Binding-site contacts:
Ligand atom O7 contacts residue VAL56 of chain 1.B at 2.8 Å (h-bond).
Ligand atom C1 contacts residue ALA32 of chain 1.B at 3.6 Å (hydrophobic).
Ligand atom C12 contacts residue ILE79 of chain 1.B at 3.6 Å (hydrophobic).
Ligand atom C3 contacts residue VAL152 of chain 1.B at 3.9 Å (hydrophobic).
Ligand atom C3 contacts residue THR150 of chain 1.B at 4.2 Å.
Ligand atom C2 contacts residue ALA32 of chain 1.B at 3.7 Å (hydrophobic).
Ligand atom C6 contacts residue ALA32 of chain 1.B at 4.2 Å (hydrophobic).
Ligand atom C12 contacts residue VAL105 of chain 1.B at 3.9 Å (hydrophobic).
Ligand atom C2 contacts residue ASP58 of chain 1.B at 3.2 Å.
Ligand atom O11 contacts residue ASN31 of chain 1.B at 4.1 Å.
Ligand atom C6 contacts residue GLU35 of chain 1.B at 3.8 Å.
Ligand atom C2 contacts residue THR150 of chain 1.B at 3.9 Å.
Ligand atom O10 contacts residue ASN31 of chain 1.B at 3.7 Å.
Ligand atom O8 contacts residue THR150 of chain 1.B at 3.2 Å (h-bond).
Ligand atom C9 contacts residue ASN31 of chain 1.B at 3.6 Å.
Ligand atom C5 contacts residue THR150 of chain 1.B at 4.1 Å.
Ligand atom O8 contacts residue ASP58 of chain 1.B at 2.6 Å (salt-bridge).
Ligand atom O8 contacts residue GLN57 of chain 1.B at 3.8 Å.
Ligand atom C4 contacts residue ASN31 of chain 1.B at 4.3 Å.
Ligand atom O8 contacts residue VAL56 of chain 1.B at 3.6 Å (h-bond).
Ligand atom C3 contacts residue VAL56 of chain 1.B at 3.9 Å (hydrophobic).
Ligand atom C12 contacts residue ASN31 of chain 1.B at 3.2 Å.
Ligand atom C1 contacts residue GLU35 of chain 1.B at 3.7 Å.
Ligand atom C4 contacts residue VAL152 of chain 1.B at 3.5 Å (hydrophobic).
Ligand atom C1 contacts residue ASN31 of chain 1.B at 4.0 Å.
Ligand atom C2 contacts residue VAL56 of chain 1.B at 4.2 Å (hydrophobic).
Ligand atom C6 contacts residue THR150 of chain 1.B at 3.8 Å.
Ligand atom O7 contacts residue VAL152 of chain 1.B at 3.4 Å.
Ligand atom C5 contacts residue ASN31 of chain 1.B at 3.6 Å.
Ligand atom O11 contacts residue MET80 of chain 1.B at 3.6 Å.
Ligand atom C1 contacts residue ASP58 of chain 1.B at 3.1 Å.
Ligand atom C6 contacts residue ASN31 of chain 1.B at 3.9 Å.
Ligand atom C6 contacts residue ILE63 of chain 1.B at 4.1 Å (hydrophobic).
Ligand atom O10 contacts residue ILE63 of chain 1.B at 3.9 Å.
Ligand atom C4 contacts residue VAL28 of chain 1.B at 3.8 Å (hydrophobic).
Ligand atom O7 contacts residue VAL28 of chain 1.B at 3.2 Å.
Ligand atom C1 contacts residue THR150 of chain 1.B at 3.6 Å.
Ligand atom C3 contacts residue VAL28 of chain 1.B at 3.8 Å (hydrophobic).
Ligand atom O11 contacts residue VAL105 of chain 1.B at 3.3 Å.
Ligand atom O8 contacts residue ALA32 of chain 1.B at 3.4 Å.

This protein binds this small molecule.
Small molecule (SMILES): COC(=O)c1ccc(O)c(O)c1

Sequence of chain 1.B:
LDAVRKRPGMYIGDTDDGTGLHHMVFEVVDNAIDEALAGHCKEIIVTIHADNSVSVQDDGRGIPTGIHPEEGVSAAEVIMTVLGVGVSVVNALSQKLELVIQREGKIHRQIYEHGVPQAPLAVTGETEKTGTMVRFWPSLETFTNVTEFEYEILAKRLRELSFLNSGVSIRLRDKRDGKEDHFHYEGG